A small-molecule ligand and the protein it binds are described below.
Small molecule (SMILES): CO[P](=O)(O)O[C@H]1[C@@H](O)[C@H](n2ccc(=O)[nH]c2=O)O[C@@H]1COP(=O)(O)O

Sequence of chain 28.A:
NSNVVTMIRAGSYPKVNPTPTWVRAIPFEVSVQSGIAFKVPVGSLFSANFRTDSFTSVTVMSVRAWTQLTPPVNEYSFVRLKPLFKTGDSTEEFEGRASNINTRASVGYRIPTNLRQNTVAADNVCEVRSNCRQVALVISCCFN

Sequence of chain 17.A:
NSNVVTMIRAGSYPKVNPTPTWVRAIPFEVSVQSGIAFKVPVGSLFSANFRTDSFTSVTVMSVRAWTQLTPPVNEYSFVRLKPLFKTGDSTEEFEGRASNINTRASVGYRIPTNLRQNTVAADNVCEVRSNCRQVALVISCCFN

Binding-site contacts:
Ligand atom N3 contacts residue SER17 of chain 17.A at 4.3 Å.
Ligand atom OP2 contacts residue SER77 of chain 28.A at 4.1 Å.
Ligand atom N3 contacts residue ARG125 of chain 28.A at 3.6 Å (salt-bridge).
Ligand atom OP1 contacts residue ILE23 of chain 17.A at 4.0 Å.
Ligand atom O4 contacts residue ARG125 of chain 28.A at 3.8 Å.
Ligand atom C4' contacts residue ARG125 of chain 28.A at 4.4 Å.
Ligand atom OP1 contacts residue ARG131 of chain 28.A at 3.4 Å (salt-bridge).
Ligand atom O4 contacts residue SER17 of chain 17.A at 3.2 Å.
Ligand atom P contacts residue ILE23 of chain 17.A at 4.4 Å.
Ligand atom C2' contacts residue ARG125 of chain 28.A at 3.6 Å.
Ligand atom OP2 contacts residue ILE23 of chain 17.A at 4.5 Å.
Ligand atom O5' contacts residue ARG131 of chain 28.A at 2.6 Å (salt-bridge).
Ligand atom N1 contacts residue ARG125 of chain 28.A at 3.7 Å.
Ligand atom C6 contacts residue ARG125 of chain 28.A at 3.5 Å.
Ligand atom OP2 contacts residue ARG131 of chain 28.A at 3.7 Å.
Ligand atom OP3 contacts residue ARG125 of chain 28.A at 2.8 Å.
Ligand atom C5' contacts residue ARG131 of chain 28.A at 3.2 Å.
Ligand atom P contacts residue ARG131 of chain 28.A at 3.5 Å.
Ligand atom C5 contacts residue THR21 of chain 17.A at 4.3 Å.
Ligand atom C1' contacts residue ARG125 of chain 28.A at 4.2 Å.
Ligand atom O3' contacts residue ARG125 of chain 28.A at 4.0 Å.
Ligand atom C2 contacts residue ARG125 of chain 28.A at 3.8 Å.
Ligand atom C5' contacts residue SER77 of chain 28.A at 4.4 Å.
Ligand atom C4 contacts residue ARG125 of chain 28.A at 3.5 Å.
Ligand atom OP3 contacts residue ILE23 of chain 17.A at 4.2 Å.
Ligand atom O4 contacts residue THR21 of chain 17.A at 3.9 Å.
Ligand atom C2 contacts residue ASN16 of chain 17.A at 3.0 Å.
Ligand atom C4 contacts residue SER17 of chain 17.A at 4.1 Å.
Ligand atom O5' contacts residue ARG125 of chain 28.A at 3.0 Å (salt-bridge).
Ligand atom O2 contacts residue ARG125 of chain 28.A at 3.9 Å.
Ligand atom P contacts residue ARG125 of chain 28.A at 3.7 Å.
Ligand atom C5' contacts residue ARG125 of chain 28.A at 4.1 Å.
Ligand atom C5' contacts residue MET76 of chain 28.A at 4.3 Å (hydrophobic).
Ligand atom N1 contacts residue ASN16 of chain 17.A at 4.4 Å.
Ligand atom N3 contacts residue ASN16 of chain 17.A at 2.9 Å (h-bond).
Ligand atom C4 contacts residue ASN16 of chain 17.A at 4.1 Å.
Ligand atom O2 contacts residue ASN16 of chain 17.A at 2.5 Å (h-bond).
Ligand atom C5 contacts residue ARG125 of chain 28.A at 3.5 Å.
Ligand atom OP1 contacts residue ARG125 of chain 28.A at 2.9 Å (salt-bridge).
Ligand atom C3' contacts residue ARG125 of chain 28.A at 3.3 Å.